Sequence of chain 1.A:
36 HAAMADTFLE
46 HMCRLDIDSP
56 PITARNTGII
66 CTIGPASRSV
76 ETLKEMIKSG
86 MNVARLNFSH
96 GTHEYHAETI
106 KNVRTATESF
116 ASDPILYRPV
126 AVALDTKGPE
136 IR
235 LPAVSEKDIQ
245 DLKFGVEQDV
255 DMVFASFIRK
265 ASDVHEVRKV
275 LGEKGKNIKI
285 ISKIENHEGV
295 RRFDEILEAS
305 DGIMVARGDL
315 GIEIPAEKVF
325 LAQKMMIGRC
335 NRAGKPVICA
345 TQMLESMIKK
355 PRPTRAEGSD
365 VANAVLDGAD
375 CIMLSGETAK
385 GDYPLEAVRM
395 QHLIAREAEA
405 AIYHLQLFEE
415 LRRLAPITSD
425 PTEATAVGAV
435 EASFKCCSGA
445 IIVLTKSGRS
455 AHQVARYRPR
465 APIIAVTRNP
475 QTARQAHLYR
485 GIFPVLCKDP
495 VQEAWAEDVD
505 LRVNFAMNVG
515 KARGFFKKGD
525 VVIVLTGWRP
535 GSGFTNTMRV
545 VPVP

This small molecule binds to this protein.
Small molecule (SMILES): O=P(O)(O)OC[C@H]1O[C@](O)(COP(=O)(O)O)[C@@H](O)[C@@H]1O

Binding-site contacts:
Ligand atom P2 contacts residue SER454 of chain 1.A at 3.9 Å.
Ligand atom O4P contacts residue SER536 of chain 1.A at 2.8 Å (h-bond).
Ligand atom O4P contacts residue SER451 of chain 1.A at 2.8 Å (h-bond).
Ligand atom O6P contacts residue GLY537 of chain 1.A at 3.4 Å (h-bond).
Ligand atom O1P contacts residue LYS450 of chain 1.A at 3.8 Å.
Ligand atom O3P contacts residue GLY535 of chain 1.A at 3.2 Å (h-bond).
Ligand atom O4 contacts residue PHE538 of chain 1.A at 2.9 Å (h-bond).
Ligand atom P1 contacts residue ARG506 of chain 1.A at 3.8 Å.
Ligand atom P2 contacts residue SER536 of chain 1.A at 3.7 Å.
Ligand atom O3 contacts residue GLY531 of chain 1.A at 3.2 Å.
Ligand atom O3P contacts residue LYS450 of chain 1.A at 3.8 Å.
Ligand atom C3 contacts residue GLY535 of chain 1.A at 3.4 Å.
Ligand atom C5 contacts residue GLY535 of chain 1.A at 3.2 Å.
Ligand atom P2 contacts residue SER451 of chain 1.A at 3.7 Å.
Ligand atom O5P contacts residue LYS450 of chain 1.A at 3.9 Å.
Ligand atom O6 contacts residue SER536 of chain 1.A at 3.6 Å.
Ligand atom O6 contacts residue GLY537 of chain 1.A at 3.6 Å.
Ligand atom O4 contacts residue GLY535 of chain 1.A at 2.8 Å (h-bond).
Ligand atom O4P contacts residue LYS450 of chain 1.A at 3.2 Å (salt-bridge).
Ligand atom O4 contacts residue SER536 of chain 1.A at 3.9 Å.
Ligand atom O4 contacts residue THR539 of chain 1.A at 3.6 Å (h-bond).
Ligand atom O2 contacts residue GLY531 of chain 1.A at 3.5 Å (h-bond).
Ligand atom O5P contacts residue SER454 of chain 1.A at 3.0 Å (h-bond).
Ligand atom P2 contacts residue LYS450 of chain 1.A at 3.9 Å.
Ligand atom O4 contacts residue GLY537 of chain 1.A at 3.5 Å (h-bond).
Ligand atom C4 contacts residue GLY535 of chain 1.A at 3.3 Å.
Ligand atom O2P contacts residue TRP499 of chain 1.A at 3.0 Å (h-bond).
Ligand atom O3P contacts residue PRO534 of chain 1.A at 3.8 Å.
Ligand atom O6P contacts residue SER454 of chain 1.A at 3.7 Å.
Ligand atom O3 contacts residue ARG533 of chain 1.A at 2.7 Å (salt-bridge).
Ligand atom C3 contacts residue ARG533 of chain 1.A at 3.4 Å.
Ligand atom O1 contacts residue GLY535 of chain 1.A at 3.9 Å.
Ligand atom O2P contacts residue ARG506 of chain 1.A at 2.8 Å (salt-bridge).
Ligand atom P2 contacts residue THR449 of chain 1.A at 3.9 Å.
Ligand atom O5P contacts residue THR449 of chain 1.A at 2.6 Å (h-bond).
Ligand atom C6 contacts residue THR539 of chain 1.A at 3.8 Å.
Ligand atom C6 contacts residue LEU448 of chain 1.A at 3.6 Å (hydrophobic).
Ligand atom O5P contacts residue ARG453 of chain 1.A at 3.8 Å.
Ligand atom O1P contacts residue ARG506 of chain 1.A at 2.9 Å (salt-bridge).
Ligand atom C4 contacts residue THR539 of chain 1.A at 3.9 Å.